Sequence of chain 1.B:
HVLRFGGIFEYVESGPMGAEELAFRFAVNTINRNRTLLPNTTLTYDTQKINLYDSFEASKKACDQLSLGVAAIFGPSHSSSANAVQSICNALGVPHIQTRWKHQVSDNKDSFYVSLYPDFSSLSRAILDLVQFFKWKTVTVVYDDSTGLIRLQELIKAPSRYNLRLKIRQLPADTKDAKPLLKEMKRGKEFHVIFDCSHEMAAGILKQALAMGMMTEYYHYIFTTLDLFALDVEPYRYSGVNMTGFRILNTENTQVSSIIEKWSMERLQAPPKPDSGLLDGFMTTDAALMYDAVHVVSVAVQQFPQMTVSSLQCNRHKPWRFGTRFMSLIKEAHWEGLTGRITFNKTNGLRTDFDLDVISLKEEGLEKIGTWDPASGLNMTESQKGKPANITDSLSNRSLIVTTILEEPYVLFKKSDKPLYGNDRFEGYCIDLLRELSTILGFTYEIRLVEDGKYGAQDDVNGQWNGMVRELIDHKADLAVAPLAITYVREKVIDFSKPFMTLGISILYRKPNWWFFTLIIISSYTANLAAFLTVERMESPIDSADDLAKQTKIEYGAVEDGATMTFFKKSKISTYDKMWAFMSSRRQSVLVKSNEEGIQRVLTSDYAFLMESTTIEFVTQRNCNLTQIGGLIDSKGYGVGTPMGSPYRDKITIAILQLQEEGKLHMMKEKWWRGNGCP

A protein and the small-molecule ligand that binds it are described below.
Small molecule (SMILES): CC(=O)N[C@@H]1[C@@H](O)[C@H](O)[C@@H](CO)O[C@H]1O

Binding-site contacts:
Ligand atom C2 contacts residue ASN73 of chain 1.B at 2.6 Å.
Ligand atom C6 contacts residue ASN73 of chain 1.B at 4.3 Å.
Ligand atom C5 contacts residue PRO72 of chain 1.B at 4.2 Å (hydrophobic).
Ligand atom C3 contacts residue ASN73 of chain 1.B at 3.9 Å.
Ligand atom N2 contacts residue ASN73 of chain 1.B at 3.0 Å (h-bond).
Ligand atom C6 contacts residue PRO72 of chain 1.B at 3.7 Å (hydrophobic).
Ligand atom O5 contacts residue PRO72 of chain 1.B at 3.3 Å.
Ligand atom C7 contacts residue ASN73 of chain 1.B at 3.9 Å.
Ligand atom C4 contacts residue ASN73 of chain 1.B at 4.3 Å.
Ligand atom C1 contacts residue PRO72 of chain 1.B at 4.4 Å (hydrophobic).
Ligand atom C8 contacts residue ASN73 of chain 1.B at 4.5 Å.
Ligand atom O5 contacts residue ASN73 of chain 1.B at 2.4 Å (h-bond).
Ligand atom C1 contacts residue ASN73 of chain 1.B at 1.4 Å.
Ligand atom C5 contacts residue ASN73 of chain 1.B at 3.6 Å.